This small molecule binds to this protein.
Small molecule (SMILES): CC1(C)[C@@]2(C(=O)O)CC[C@]1(C)C(=O)O2

Binding-site contacts:
Ligand atom C01 contacts residue SER61 of chain 1.B at 3.7 Å.
Ligand atom O11 contacts residue ALA315 of chain 1.B at 3.5 Å.
Ligand atom C09 contacts residue GLY314 of chain 1.B at 4.3 Å.
Ligand atom C09 contacts residue SER61 of chain 1.B at 3.6 Å.
Ligand atom C02 contacts residue SER61 of chain 1.B at 4.4 Å.
Ligand atom O10 contacts residue ALA315 of chain 1.B at 2.9 Å (h-bond).
Ligand atom O14 contacts residue TYR218 of chain 1.B at 3.6 Å.
Ligand atom C08 contacts residue SER61 of chain 1.B at 3.9 Å.
Ligand atom C01 contacts residue ASN149 of chain 1.B at 4.4 Å.
Ligand atom C09 contacts residue ALA315 of chain 1.B at 3.4 Å (hydrophobic).
Ligand atom O10 contacts residue SER61 of chain 1.B at 2.7 Å (h-bond).
Ligand atom C05 contacts residue ASN149 of chain 1.B at 3.8 Å.
Ligand atom C13 contacts residue SER61 of chain 1.B at 3.9 Å.
Ligand atom O14 contacts residue ASN149 of chain 1.B at 2.9 Å (h-bond).
Ligand atom O11 contacts residue GLY314 of chain 1.B at 4.5 Å.
Ligand atom C13 contacts residue ALA315 of chain 1.B at 4.3 Å (hydrophobic).
Ligand atom O12 contacts residue SER61 of chain 1.B at 3.1 Å (h-bond).
Ligand atom C05 contacts residue GLN117 of chain 1.B at 3.5 Å.
Ligand atom O10 contacts residue GLY314 of chain 1.B at 3.5 Å.
Ligand atom C01 contacts residue LEU116 of chain 1.B at 4.1 Å (hydrophobic).
Ligand atom C04 contacts residue ASN149 of chain 1.B at 4.3 Å.
Ligand atom O14 contacts residue SER61 of chain 1.B at 4.1 Å.
Ligand atom C05 contacts residue LEU116 of chain 1.B at 4.0 Å (hydrophobic).
Ligand atom C13 contacts residue ASN149 of chain 1.B at 3.7 Å.
Ligand atom C07 contacts residue ALA315 of chain 1.B at 3.5 Å (hydrophobic).
Ligand atom O12 contacts residue ALA315 of chain 1.B at 3.2 Å (h-bond).
Ligand atom C01 contacts residue TYR147 of chain 1.B at 3.6 Å (hydrophobic).
Ligand atom C08 contacts residue ALA315 of chain 1.B at 3.6 Å (hydrophobic).
Ligand atom C03 contacts residue LEU290 of chain 1.B at 4.1 Å (hydrophobic).

Sequence of chain 1.B:
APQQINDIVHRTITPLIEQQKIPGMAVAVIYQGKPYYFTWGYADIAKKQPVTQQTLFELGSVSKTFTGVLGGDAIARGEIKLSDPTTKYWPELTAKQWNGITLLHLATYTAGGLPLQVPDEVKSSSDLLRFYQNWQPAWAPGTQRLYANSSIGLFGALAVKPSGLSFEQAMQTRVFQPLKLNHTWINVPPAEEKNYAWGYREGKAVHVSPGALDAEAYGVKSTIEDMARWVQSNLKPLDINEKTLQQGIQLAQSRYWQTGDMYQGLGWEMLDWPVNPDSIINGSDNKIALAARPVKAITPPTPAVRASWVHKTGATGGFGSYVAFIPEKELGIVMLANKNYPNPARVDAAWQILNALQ